Sequence of chain 1.O:
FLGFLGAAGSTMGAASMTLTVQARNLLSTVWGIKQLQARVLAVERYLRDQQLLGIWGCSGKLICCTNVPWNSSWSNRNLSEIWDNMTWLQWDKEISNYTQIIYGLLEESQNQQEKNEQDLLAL

This small molecule binds to this protein.
Small molecule (SMILES): CC(=O)N[C@@H]1[C@@H](O)[C@H](O)[C@@H](CO)O[C@H]1O

Binding-site contacts:
Ligand atom O7 contacts residue ASN126 of chain 1.O at 3.7 Å.
Ligand atom C5 contacts residue ASN126 of chain 1.O at 3.7 Å.
Ligand atom C1 contacts residue ASN126 of chain 1.O at 1.4 Å.
Ligand atom C2 contacts residue ASN126 of chain 1.O at 2.5 Å.
Ligand atom C8 contacts residue ASN126 of chain 1.O at 4.5 Å.
Ligand atom N2 contacts residue ASN126 of chain 1.O at 2.8 Å (h-bond).
Ligand atom C3 contacts residue ASN126 of chain 1.O at 3.8 Å.
Ligand atom C7 contacts residue ASN126 of chain 1.O at 3.4 Å.
Ligand atom C8 contacts residue LYS122 of chain 1.O at 4.5 Å.
Ligand atom C4 contacts residue ASN126 of chain 1.O at 4.3 Å.
Ligand atom O5 contacts residue ASN126 of chain 1.O at 2.5 Å (h-bond).